Sequence of chain 1.C:
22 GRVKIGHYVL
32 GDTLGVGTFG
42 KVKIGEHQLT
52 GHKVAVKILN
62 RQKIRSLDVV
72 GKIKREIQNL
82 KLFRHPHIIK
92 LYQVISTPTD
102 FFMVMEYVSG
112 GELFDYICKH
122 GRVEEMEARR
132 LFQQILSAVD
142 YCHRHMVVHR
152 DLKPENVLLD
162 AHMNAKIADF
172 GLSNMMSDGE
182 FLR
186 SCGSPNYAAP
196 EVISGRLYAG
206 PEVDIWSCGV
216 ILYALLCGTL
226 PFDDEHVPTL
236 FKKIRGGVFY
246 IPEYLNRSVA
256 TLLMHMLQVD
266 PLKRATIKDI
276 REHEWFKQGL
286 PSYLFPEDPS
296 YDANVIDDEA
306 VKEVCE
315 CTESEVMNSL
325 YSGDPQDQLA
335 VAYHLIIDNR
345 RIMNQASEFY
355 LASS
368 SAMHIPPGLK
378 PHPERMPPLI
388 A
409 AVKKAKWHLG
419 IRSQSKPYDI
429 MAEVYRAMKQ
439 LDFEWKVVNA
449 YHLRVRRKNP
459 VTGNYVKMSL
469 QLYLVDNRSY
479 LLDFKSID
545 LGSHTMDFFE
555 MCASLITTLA

A protein and the small-molecule ligand that binds it are described below.
Small molecule (SMILES): N#Cc1c(O)c2c(-c3ccc(-c4ccccc4O)cc3)csc2[nH]c1=O

Binding-site contacts:
Ligand atom CAQ contacts residue GLY32 of chain 1.C at 3.5 Å.
Ligand atom CAL contacts residue LYS44 of chain 1.C at 3.6 Å.
Ligand atom OAC contacts residue LYS44 of chain 1.C at 3.1 Å (salt-bridge).
Ligand atom CAM contacts residue VAL24 of chain 1.C at 3.7 Å (hydrophobic).
Ligand atom NAO contacts residue ARG83 of chain 1.D at 3.6 Å (salt-bridge).
Ligand atom CAJ contacts residue VAL113 of chain 1.D at 3.8 Å (hydrophobic).
Ligand atom CAN contacts residue ARG83 of chain 1.D at 3.8 Å.
Ligand atom SAP contacts residue ASP101 of chain 1.C at 3.5 Å (salt-bridge).
Ligand atom OAD contacts residue LYS44 of chain 1.C at 3.2 Å (salt-bridge).
Ligand atom CAN contacts residue VAL113 of chain 1.D at 3.7 Å (hydrophobic).
Ligand atom CAJ contacts residue LYS44 of chain 1.C at 3.5 Å.
Ligand atom CAR contacts residue VAL113 of chain 1.D at 3.6 Å (hydrophobic).
Ligand atom CAW contacts residue ARG83 of chain 1.D at 3.7 Å.
Ligand atom CAZ contacts residue ARG83 of chain 1.D at 3.6 Å.
Ligand atom OAD contacts residue SEP108 of chain 1.D at 3.7 Å.
Ligand atom CAK contacts residue LYS44 of chain 1.C at 3.6 Å.
Ligand atom CAV contacts residue VAL24 of chain 1.C at 3.8 Å (hydrophobic).
Ligand atom CAI contacts residue SEP108 of chain 1.D at 3.3 Å.
Ligand atom CAG contacts residue ARG107 of chain 1.D at 3.8 Å.
Ligand atom CAY contacts residue ARG83 of chain 1.D at 3.7 Å.
Ligand atom OAC contacts residue GLY32 of chain 1.C at 2.6 Å (h-bond).
Ligand atom CAK contacts residue SEP108 of chain 1.D at 3.8 Å.
Ligand atom CAI contacts residue LYS44 of chain 1.C at 3.4 Å.
Ligand atom CAM contacts residue VAL113 of chain 1.D at 3.8 Å (hydrophobic).
Ligand atom SAP contacts residue VAL81 of chain 1.D at 3.8 Å.
Ligand atom CAH contacts residue GLY32 of chain 1.C at 3.5 Å.
Ligand atom CAS contacts residue LYS44 of chain 1.C at 3.7 Å.
Ligand atom OAD contacts residue LYS42 of chain 1.C at 3.6 Å.
Ligand atom CAY contacts residue ILE59 of chain 1.C at 3.6 Å (hydrophobic).
Ligand atom NAO contacts residue ILE59 of chain 1.C at 3.7 Å.
Ligand atom SAP contacts residue ILE59 of chain 1.C at 3.8 Å.
Ligand atom CAZ contacts residue ILE59 of chain 1.C at 3.8 Å (hydrophobic).
Ligand atom CAL contacts residue LEU31 of chain 1.C at 3.8 Å (hydrophobic).
Ligand atom CAR contacts residue LYS44 of chain 1.C at 3.3 Å.
Ligand atom NAA contacts residue LYS42 of chain 1.C at 3.6 Å.
Ligand atom CAY contacts residue ASP101 of chain 1.C at 3.7 Å.
Ligand atom CAG contacts residue THR106 of chain 1.D at 3.7 Å.
Ligand atom CAI contacts residue VAL113 of chain 1.D at 3.6 Å (hydrophobic).
Ligand atom CAE contacts residue LYS42 of chain 1.C at 3.7 Å.
Ligand atom NAO contacts residue ASP101 of chain 1.C at 3.1 Å (salt-bridge).

Sequence of chain 1.D:
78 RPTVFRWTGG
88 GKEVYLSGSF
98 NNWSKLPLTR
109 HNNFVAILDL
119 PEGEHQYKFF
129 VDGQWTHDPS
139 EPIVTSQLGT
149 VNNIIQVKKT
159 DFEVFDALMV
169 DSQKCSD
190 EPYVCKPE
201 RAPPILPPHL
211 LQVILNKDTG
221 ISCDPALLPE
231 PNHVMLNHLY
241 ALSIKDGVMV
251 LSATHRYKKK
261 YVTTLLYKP